Sequence of chain 1.D:
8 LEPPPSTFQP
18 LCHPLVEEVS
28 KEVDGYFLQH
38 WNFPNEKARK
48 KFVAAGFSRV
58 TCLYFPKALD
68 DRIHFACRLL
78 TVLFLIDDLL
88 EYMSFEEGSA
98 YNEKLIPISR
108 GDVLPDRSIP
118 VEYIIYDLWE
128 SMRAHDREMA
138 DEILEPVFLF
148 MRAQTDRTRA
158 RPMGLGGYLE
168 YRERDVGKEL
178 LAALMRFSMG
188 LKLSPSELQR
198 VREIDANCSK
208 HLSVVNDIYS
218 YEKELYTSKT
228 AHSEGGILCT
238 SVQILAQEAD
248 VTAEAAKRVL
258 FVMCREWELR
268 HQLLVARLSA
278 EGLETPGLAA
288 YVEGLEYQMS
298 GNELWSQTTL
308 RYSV

Binding-site contacts:
Ligand atom CAK contacts residue TYR61 of chain 1.D at 3.3 Å (hydrophobic).
Ligand atom CAD contacts residue POP1 of chain 1.U at 4.0 Å.
Ligand atom CAE contacts residue LEU80 of chain 1.D at 4.0 Å (hydrophobic).
Ligand atom CAI contacts residue POP1 of chain 1.U at 3.2 Å.
Ligand atom CAD contacts residue VAL173 of chain 1.D at 3.1 Å (hydrophobic).
Ligand atom CAC contacts residue LEU80 of chain 1.D at 4.3 Å (hydrophobic).
Ligand atom CAA contacts residue TYR61 of chain 1.D at 3.4 Å (hydrophobic).
Ligand atom CAA contacts residue ASN299 of chain 1.D at 3.5 Å.
Ligand atom CAH contacts residue PHE81 of chain 1.D at 4.3 Å (hydrophobic).
Ligand atom CAK contacts residue PHE81 of chain 1.D at 4.2 Å (hydrophobic).
Ligand atom NAN contacts residue POP1 of chain 1.U at 3.7 Å.
Ligand atom NAN contacts residue PHE81 of chain 1.D at 3.9 Å.
Ligand atom CAE contacts residue ASP84 of chain 1.D at 3.6 Å.
Ligand atom CAL contacts residue PHE81 of chain 1.D at 4.4 Å (hydrophobic).
Ligand atom CAA contacts residue TRP302 of chain 1.D at 4.1 Å (hydrophobic).
Ligand atom CAD contacts residue PHE147 of chain 1.D at 4.1 Å (hydrophobic).
Ligand atom CAG contacts residue PHE81 of chain 1.D at 4.0 Å (hydrophobic).
Ligand atom CAM contacts residue PHE147 of chain 1.D at 4.3 Å (hydrophobic).
Ligand atom CAB contacts residue LEU178 of chain 1.D at 3.6 Å (hydrophobic).
Ligand atom CAF contacts residue ASP84 of chain 1.D at 4.4 Å.
Ligand atom CAE contacts residue PHE81 of chain 1.D at 4.0 Å (hydrophobic).
Ligand atom CAA contacts residue VAL57 of chain 1.D at 3.6 Å (hydrophobic).
Ligand atom CAD contacts residue ASP172 of chain 1.D at 4.2 Å.
Ligand atom CAA contacts residue PHE81 of chain 1.D at 3.9 Å (hydrophobic).
Ligand atom CAF contacts residue LEU80 of chain 1.D at 3.9 Å (hydrophobic).
Ligand atom CAB contacts residue LEU77 of chain 1.D at 4.3 Å (hydrophobic).
Ligand atom CAH contacts residue POP1 of chain 1.U at 3.2 Å.
Ligand atom CAL contacts residue TYR61 of chain 1.D at 4.0 Å (hydrophobic).
Ligand atom CAC contacts residue LEU177 of chain 1.D at 4.3 Å (hydrophobic).
Ligand atom CAF contacts residue PHE81 of chain 1.D at 4.3 Å (hydrophobic).
Ligand atom CAC contacts residue PHE147 of chain 1.D at 3.8 Å (hydrophobic).
Ligand atom CAI contacts residue ASN213 of chain 1.D at 4.2 Å.
Ligand atom CAG contacts residue POP1 of chain 1.U at 4.3 Å.
Ligand atom CAO contacts residue VAL173 of chain 1.D at 4.3 Å (hydrophobic).
Ligand atom CAJ contacts residue PHE81 of chain 1.D at 4.3 Å (hydrophobic).
Ligand atom CAB contacts residue TYR61 of chain 1.D at 3.2 Å (hydrophobic).
Ligand atom CAH contacts residue ASP84 of chain 1.D at 4.1 Å.
Ligand atom CAF contacts residue PHE147 of chain 1.D at 3.5 Å (hydrophobic).
Ligand atom CAG contacts residue ASN213 of chain 1.D at 4.2 Å.
Ligand atom CAK contacts residue ASN299 of chain 1.D at 4.3 Å.

This protein binds this small molecule.
Small molecule (SMILES): C=C(C)[C@H]1CC[NH+]2CCC[C@H](C)[C@@]2(C)C1